A protein and the small-molecule ligand that binds it are described below.
Small molecule (SMILES): CC(=O)N[C@H]1[C@H]([C@H](O)[C@H](O)CO)O[C@@](O[C@H]2[C@@H](O)[C@@H](CO)O[C@@H](O[C@H]3[C@H](O)[C@@H](O)[C@@H](O)O[C@@H]3CO)[C@@H]2O)(C(=O)O)C[C@@H]1O

Binding-site contacts:
Ligand atom C11 contacts residue TRP119 of chain 2.A at 4.4 Å (hydrophobic).
Ligand atom O8 contacts residue TRP119 of chain 2.A at 3.8 Å.
Ligand atom C4 contacts residue ALA118 of chain 2.A at 4.0 Å (hydrophobic).
Ligand atom C5 contacts residue ALA118 of chain 2.A at 3.6 Å (hydrophobic).
Ligand atom C10 contacts residue GLN65 of chain 3.A at 4.5 Å.
Ligand atom O1B contacts residue ARG129 of chain 2.A at 3.9 Å.
Ligand atom C11 contacts residue GLN65 of chain 3.A at 3.7 Å.
Ligand atom C11 contacts residue GLN132 of chain 2.A at 4.3 Å.
Ligand atom O10 contacts residue ALA64 of chain 3.A at 3.8 Å.
Ligand atom C11 contacts residue ALA118 of chain 2.A at 3.9 Å (hydrophobic).
Ligand atom O8 contacts residue ALA118 of chain 2.A at 3.8 Å.
Ligand atom O8 contacts residue GLN120 of chain 2.A at 2.8 Å (h-bond).
Ligand atom C10 contacts residue ALA64 of chain 3.A at 4.5 Å (hydrophobic).
Ligand atom C7 contacts residue ALA118 of chain 2.A at 3.6 Å (hydrophobic).
Ligand atom C9 contacts residue TRP119 of chain 2.A at 4.3 Å (hydrophobic).
Ligand atom O9 contacts residue GLN120 of chain 2.A at 3.5 Å (h-bond).
Ligand atom C10 contacts residue ALA118 of chain 2.A at 3.8 Å (hydrophobic).
Ligand atom C1 contacts residue ARG129 of chain 2.A at 4.0 Å.
Ligand atom N5 contacts residue ALA118 of chain 2.A at 2.8 Å (h-bond).
Ligand atom O1A contacts residue ALA118 of chain 2.A at 4.5 Å.
Ligand atom C6 contacts residue ALA118 of chain 2.A at 3.4 Å (hydrophobic).
Ligand atom C8 contacts residue GLN120 of chain 2.A at 4.1 Å.
Ligand atom O1A contacts residue ARG129 of chain 2.A at 3.3 Å (salt-bridge).
Ligand atom O9 contacts residue THR42 of chain 3.A at 4.0 Å.
Ligand atom C8 contacts residue ALA118 of chain 2.A at 4.3 Å (hydrophobic).
Ligand atom O10 contacts residue GLN65 of chain 3.A at 4.0 Å.

Sequence of chain 3.A:
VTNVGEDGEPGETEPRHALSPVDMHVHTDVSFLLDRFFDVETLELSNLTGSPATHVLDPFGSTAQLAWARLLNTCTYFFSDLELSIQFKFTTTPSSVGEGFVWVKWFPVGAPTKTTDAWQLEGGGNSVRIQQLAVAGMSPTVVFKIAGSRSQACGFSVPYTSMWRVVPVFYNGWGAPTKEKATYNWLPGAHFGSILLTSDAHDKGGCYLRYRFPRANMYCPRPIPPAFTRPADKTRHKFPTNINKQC

Sequence of chain 2.A:
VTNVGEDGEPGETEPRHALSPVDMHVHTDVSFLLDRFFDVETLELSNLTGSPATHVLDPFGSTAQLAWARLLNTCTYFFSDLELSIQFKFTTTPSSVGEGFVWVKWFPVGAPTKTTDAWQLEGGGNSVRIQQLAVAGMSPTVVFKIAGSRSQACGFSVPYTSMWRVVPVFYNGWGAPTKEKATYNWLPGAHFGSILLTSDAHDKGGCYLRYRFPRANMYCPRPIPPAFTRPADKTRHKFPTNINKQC